This protein binds this small molecule.
Small molecule (SMILES): CC(=O)N[C@H]1[C@H](O[C@H]2[C@H](O)[C@@H](NC(C)=O)CO[C@@H]2CO)O[C@H](CO)[C@@H](O[C@@H]2O[C@H](CO[C@H]3O[C@H](CO)[C@@H](O)[C@H](O)[C@@H]3O)[C@@H](O)[C@H](O[C@H]3O[C@H](CO)[C@@H](O)[C@H](O)[C@@H]3O)[C@@H]2O)[C@@H]1O

Sequence of chain 1.A:
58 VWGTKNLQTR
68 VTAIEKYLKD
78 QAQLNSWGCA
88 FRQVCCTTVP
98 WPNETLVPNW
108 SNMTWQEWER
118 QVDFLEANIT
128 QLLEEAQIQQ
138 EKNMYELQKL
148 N

Binding-site contacts:
Ligand atom O7 contacts residue GLY31 of chain 1.C at 4.2 Å.
Ligand atom C4 contacts residue ASN100 of chain 1.A at 4.3 Å.
Ligand atom C6 contacts residue THR102 of chain 1.A at 3.2 Å.
Ligand atom C2 contacts residue ASN100 of chain 1.A at 2.5 Å.
Ligand atom C1 contacts residue THR102 of chain 1.A at 3.7 Å.
Ligand atom C8 contacts residue ASN100 of chain 1.A at 3.5 Å.
Ligand atom C5 contacts residue ASN100 of chain 1.A at 3.7 Å.
Ligand atom C6 contacts residue ASN100 of chain 1.A at 4.3 Å.
Ligand atom C7 contacts residue PHE103 of chain 1.C at 4.0 Å (hydrophobic).
Ligand atom N2 contacts residue SER28 of chain 1.C at 4.3 Å.
Ligand atom C7 contacts residue ASN100 of chain 1.A at 3.4 Å.
Ligand atom C3 contacts residue ASN100 of chain 1.A at 3.8 Å.
Ligand atom O7 contacts residue PHE103 of chain 1.C at 3.8 Å.
Ligand atom C6 contacts residue GLY31 of chain 1.C at 4.2 Å.
Ligand atom O3 contacts residue SER28 of chain 1.C at 4.1 Å.
Ligand atom O7 contacts residue ASN100 of chain 1.A at 4.3 Å.
Ligand atom O6 contacts residue THR102 of chain 1.A at 3.5 Å (h-bond).
Ligand atom C1 contacts residue ASN100 of chain 1.A at 1.4 Å.
Ligand atom N2 contacts residue ASN100 of chain 1.A at 2.9 Å (h-bond).
Ligand atom O7 contacts residue SER28 of chain 1.C at 3.1 Å (h-bond).
Ligand atom O7 contacts residue SER30 of chain 1.C at 3.2 Å (h-bond).
Ligand atom C1 contacts residue LEU103 of chain 1.A at 4.1 Å (hydrophobic).
Ligand atom C6 contacts residue LEU103 of chain 1.A at 4.3 Å (hydrophobic).
Ligand atom C1 contacts residue SER28 of chain 1.C at 4.4 Å.
Ligand atom O4 contacts residue SER28 of chain 1.C at 4.4 Å.
Ligand atom O5 contacts residue ASN100 of chain 1.A at 2.4 Å (h-bond).
Ligand atom O5 contacts residue THR102 of chain 1.A at 2.9 Å (h-bond).
Ligand atom C7 contacts residue SER30 of chain 1.C at 4.2 Å.
Ligand atom C4 contacts residue SER28 of chain 1.C at 4.3 Å.
Ligand atom O5 contacts residue SER28 of chain 1.C at 4.5 Å.
Ligand atom C8 contacts residue PHE103 of chain 1.C at 4.1 Å (hydrophobic).
Ligand atom C3 contacts residue SER28 of chain 1.C at 4.2 Å.
Ligand atom O6 contacts residue LEU103 of chain 1.A at 3.0 Å.
Ligand atom C7 contacts residue SER28 of chain 1.C at 4.1 Å.
Ligand atom C2 contacts residue SER28 of chain 1.C at 3.6 Å.
Ligand atom C5 contacts residue THR102 of chain 1.A at 3.3 Å.
Ligand atom O5 contacts residue LEU103 of chain 1.A at 3.5 Å.

Sequence of chain 1.C:
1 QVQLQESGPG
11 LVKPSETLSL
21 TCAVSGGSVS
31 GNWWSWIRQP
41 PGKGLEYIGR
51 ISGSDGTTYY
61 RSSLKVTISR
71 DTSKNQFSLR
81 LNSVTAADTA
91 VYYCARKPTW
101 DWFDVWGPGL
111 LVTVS